Sequence of chain 1.A:
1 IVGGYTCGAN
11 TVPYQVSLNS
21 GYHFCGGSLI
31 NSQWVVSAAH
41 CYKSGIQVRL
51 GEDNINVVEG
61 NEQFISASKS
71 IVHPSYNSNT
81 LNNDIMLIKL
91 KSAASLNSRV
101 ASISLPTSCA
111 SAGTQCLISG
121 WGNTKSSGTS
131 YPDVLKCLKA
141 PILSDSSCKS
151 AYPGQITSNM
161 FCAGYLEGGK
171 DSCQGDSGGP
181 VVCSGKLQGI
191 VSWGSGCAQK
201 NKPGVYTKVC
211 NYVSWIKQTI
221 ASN

A protein and the small-molecule ligand that binds it are described below.
Small molecule (SMILES): [H]/N=C(\N)c1ccc(C)c(F)c1

Binding-site contacts:
Ligand atom C6 contacts residue CYS173 of chain 1.A at 3.8 Å (hydrophobic).
Ligand atom N12 contacts residue TRP193 of chain 1.A at 3.7 Å.
Ligand atom C9 contacts residue VAL191 of chain 1.A at 4.0 Å (hydrophobic).
Ligand atom C8 contacts residue SER172 of chain 1.A at 3.8 Å.
Ligand atom C11 contacts residue ASP171 of chain 1.A at 3.5 Å.
Ligand atom C8 contacts residue GLY196 of chain 1.A at 4.1 Å.
Ligand atom C11 contacts residue SER172 of chain 1.A at 3.2 Å.
Ligand atom C17 contacts residue SER177 of chain 1.A at 3.3 Å.
Ligand atom C11 contacts residue GLY194 of chain 1.A at 4.0 Å.
Ligand atom N14 contacts residue SER172 of chain 1.A at 3.5 Å (h-bond).
Ligand atom C6 contacts residue GLN174 of chain 1.A at 3.9 Å.
Ligand atom N12 contacts residue GLY204 of chain 1.A at 3.4 Å.
Ligand atom C4 contacts residue GLN174 of chain 1.A at 3.0 Å.
Ligand atom C8 contacts residue CYS173 of chain 1.A at 4.0 Å (hydrophobic).
Ligand atom C6 contacts residue GLY196 of chain 1.A at 3.4 Å.
Ligand atom C2 contacts residue SER192 of chain 1.A at 3.8 Å.
Ligand atom F1 contacts residue SER177 of chain 1.A at 3.6 Å.
Ligand atom C17 contacts residue GLN174 of chain 1.A at 3.8 Å.
Ligand atom N12 contacts residue ASP171 of chain 1.A at 2.9 Å (salt-bridge).
Ligand atom C8 contacts residue TRP193 of chain 1.A at 3.8 Å (hydrophobic).
Ligand atom C4 contacts residue CYS173 of chain 1.A at 3.8 Å (hydrophobic).
Ligand atom C8 contacts residue GLY194 of chain 1.A at 3.9 Å.
Ligand atom N14 contacts residue GLY196 of chain 1.A at 2.9 Å (h-bond).
Ligand atom C11 contacts residue GLY196 of chain 1.A at 3.9 Å.
Ligand atom N12 contacts residue SER172 of chain 1.A at 3.0 Å (h-bond).
Ligand atom C9 contacts residue TRP193 of chain 1.A at 3.5 Å (hydrophobic).
Ligand atom F1 contacts residue VAL191 of chain 1.A at 3.3 Å.
Ligand atom N14 contacts residue CYS197 of chain 1.A at 3.8 Å.
Ligand atom C3 contacts residue GLN174 of chain 1.A at 3.9 Å.
Ligand atom N14 contacts residue ASP171 of chain 1.A at 2.8 Å (salt-bridge).
Ligand atom F1 contacts residue TRP193 of chain 1.A at 3.6 Å.
Ligand atom F1 contacts residue SER192 of chain 1.A at 3.0 Å.
Ligand atom C6 contacts residue CYS197 of chain 1.A at 3.7 Å (hydrophobic).
Ligand atom C2 contacts residue VAL191 of chain 1.A at 4.0 Å (hydrophobic).
Ligand atom C2 contacts residue TRP193 of chain 1.A at 3.7 Å (hydrophobic).
Ligand atom C3 contacts residue CYS173 of chain 1.A at 4.0 Å (hydrophobic).
Ligand atom N14 contacts residue GLY194 of chain 1.A at 3.8 Å.
Ligand atom C9 contacts residue SER172 of chain 1.A at 4.0 Å.
Ligand atom C11 contacts residue TRP193 of chain 1.A at 3.8 Å (hydrophobic).
Ligand atom C9 contacts residue GLY194 of chain 1.A at 4.1 Å.